Binding-site contacts:
Ligand atom O6B contacts residue ARG154 of chain 1.A at 2.9 Å (salt-bridge).
Ligand atom O4 contacts residue ADA1 of chain 1.G at 0.1 Å (h-bond).
Ligand atom C4 contacts residue GLU78 of chain 1.A at 3.5 Å.
Ligand atom C5 contacts residue TYR197 of chain 1.A at 3.6 Å (hydrophobic).
Ligand atom O5 contacts residue ARG154 of chain 1.A at 3.1 Å (salt-bridge).
Ligand atom C6 contacts residue GLN176 of chain 1.A at 3.5 Å.
Ligand atom O6A contacts residue ADA1 of chain 1.G at 0.0 Å (h-bond).
Ligand atom C1 contacts residue SER218 of chain 1.A at 3.5 Å.
Ligand atom C4 contacts residue ADA1 of chain 1.G at 0.1 Å.
Ligand atom C5 contacts residue ADA1 of chain 1.G at 0.1 Å.
Ligand atom O1 contacts residue ADA1 of chain 1.G at 1.4 Å.
Ligand atom O5 contacts residue ASN214 of chain 1.A at 3.0 Å (h-bond).
Ligand atom O3 contacts residue ADA1 of chain 1.G at 0.1 Å (h-bond).
Ligand atom O1 contacts residue ARG154 of chain 1.A at 3.2 Å (salt-bridge).
Ligand atom O6A contacts residue ARG174 of chain 1.A at 2.9 Å (salt-bridge).
Ligand atom C1 contacts residue ADA1 of chain 1.G at 0.1 Å.
Ligand atom O2 contacts residue HIS39 of chain 1.A at 2.9 Å (h-bond).
Ligand atom C2 contacts residue GLU241 of chain 1.A at 3.5 Å.
Ligand atom C1 contacts residue ASN214 of chain 1.A at 3.5 Å.
Ligand atom O2 contacts residue ADA1 of chain 1.G at 0.1 Å (h-bond).
Ligand atom O1 contacts residue SER218 of chain 1.A at 3.5 Å (h-bond).
Ligand atom O4 contacts residue GLU78 of chain 1.A at 2.9 Å (salt-bridge).
Ligand atom O5 contacts residue ADA1 of chain 1.G at 0.1 Å (h-bond).
Ligand atom O3 contacts residue ARG94 of chain 1.A at 2.9 Å (salt-bridge).
Ligand atom C3 contacts residue ADA1 of chain 1.G at 0.0 Å.
Ligand atom O1 contacts residue ASN215 of chain 1.A at 3.4 Å (h-bond).
Ligand atom C6 contacts residue TYR197 of chain 1.A at 3.3 Å (hydrophobic).
Ligand atom O6B contacts residue ASN214 of chain 1.A at 3.0 Å (h-bond).
Ligand atom O1 contacts residue ASN214 of chain 1.A at 2.7 Å (h-bond).
Ligand atom O4 contacts residue GLN176 of chain 1.A at 3.0 Å (h-bond).
Ligand atom O1 contacts residue SER151 of chain 1.A at 3.3 Å (h-bond).
Ligand atom O6A contacts residue TYR197 of chain 1.A at 3.3 Å.
Ligand atom O6B contacts residue ADA1 of chain 1.G at 0.1 Å (h-bond).
Ligand atom C3 contacts residue GLU78 of chain 1.A at 3.5 Å.
Ligand atom O6B contacts residue ARG174 of chain 1.A at 2.8 Å (salt-bridge).
Ligand atom O3 contacts residue GLU78 of chain 1.A at 2.6 Å (salt-bridge).
Ligand atom O2 contacts residue GLU241 of chain 1.A at 2.6 Å (salt-bridge).
Ligand atom O4 contacts residue ASN96 of chain 1.A at 3.1 Å.
Ligand atom C6 contacts residue ADA1 of chain 1.G at 0.1 Å.
Ligand atom C2 contacts residue ADA1 of chain 1.G at 0.0 Å.

Sequence of chain 1.A:
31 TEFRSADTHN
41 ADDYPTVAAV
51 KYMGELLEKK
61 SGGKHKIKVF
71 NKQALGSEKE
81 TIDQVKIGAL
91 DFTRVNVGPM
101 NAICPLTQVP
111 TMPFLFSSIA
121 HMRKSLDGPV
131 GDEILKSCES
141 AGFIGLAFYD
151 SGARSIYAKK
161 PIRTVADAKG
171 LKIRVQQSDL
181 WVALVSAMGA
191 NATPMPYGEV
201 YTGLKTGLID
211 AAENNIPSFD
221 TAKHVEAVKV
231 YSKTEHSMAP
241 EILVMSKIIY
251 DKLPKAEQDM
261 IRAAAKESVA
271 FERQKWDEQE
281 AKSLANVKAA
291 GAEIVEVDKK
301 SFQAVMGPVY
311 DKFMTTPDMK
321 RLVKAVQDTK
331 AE

A protein and the small-molecule ligand that binds it are described below.
Small molecule (SMILES): O=C(O)[C@H]1O[C@@H](O)[C@H](O)[C@@H](O)[C@H]1O